Binding-site contacts:
Ligand atom C contacts residue THR235 of chain 5.S at 3.6 Å.
Ligand atom CG2 contacts residue ASN281 of chain 5.S at 3.6 Å.
Ligand atom C contacts residue TYR94 of chain 5.S at 4.0 Å (hydrophobic).
Ligand atom CG contacts residue ASP233 of chain 5.S at 3.0 Å.
Ligand atom O contacts residue ASN281 of chain 5.S at 2.6 Å (h-bond).
Ligand atom CB contacts residue ASP233 of chain 5.S at 3.0 Å.
Ligand atom CA contacts residue THR235 of chain 5.S at 3.6 Å.
Ligand atom O contacts residue LEU286 of chain 5.S at 3.2 Å.
Ligand atom CA contacts residue ASN227 of chain 5.S at 3.7 Å.
Ligand atom CG contacts residue HIS277 of chain 5.S at 3.8 Å.
Ligand atom O contacts residue THR235 of chain 5.S at 3.1 Å (h-bond).
Ligand atom C contacts residue ASN281 of chain 5.S at 3.8 Å.
Ligand atom CG2 contacts residue HIS277 of chain 5.S at 3.3 Å.
Ligand atom C contacts residue ASN227 of chain 5.S at 3.5 Å.
Ligand atom CD1 contacts residue TYR94 of chain 5.S at 3.5 Å (hydrophobic).
Ligand atom C contacts residue THR235 of chain 5.S at 3.6 Å.
Ligand atom CG1 contacts residue VAL280 of chain 5.S at 4.0 Å (hydrophobic).
Ligand atom C contacts residue THR235 of chain 5.S at 3.6 Å.
Ligand atom C contacts residue LEU286 of chain 5.S at 3.8 Å (hydrophobic).
Ligand atom CD1 contacts residue TYR91 of chain 5.S at 3.9 Å (hydrophobic).
Ligand atom O contacts residue ASN227 of chain 5.S at 3.6 Å.
Ligand atom CG1 contacts residue TYR94 of chain 5.S at 3.8 Å (hydrophobic).
Ligand atom O contacts residue HIS277 of chain 5.S at 3.4 Å.
Ligand atom N contacts residue TYR273 of chain 5.S at 3.9 Å.
Ligand atom CG2 contacts residue PHE278 of chain 5.S at 3.7 Å (hydrophobic).
Ligand atom CG contacts residue TYR273 of chain 5.S at 3.6 Å (hydrophobic).
Ligand atom O contacts residue THR235 of chain 5.S at 3.0 Å (h-bond).
Ligand atom CB contacts residue LEU286 of chain 5.S at 3.9 Å (hydrophobic).
Ligand atom O contacts residue LYS234 of chain 5.S at 3.6 Å.
Ligand atom CB contacts residue HIS277 of chain 5.S at 3.7 Å.
Ligand atom CG2 contacts residue LEU286 of chain 5.S at 3.7 Å (hydrophobic).
Ligand atom CD contacts residue TYR273 of chain 5.S at 3.3 Å (hydrophobic).
Ligand atom CG contacts residue LYS234 of chain 5.S at 3.3 Å.
Ligand atom CG2 contacts residue GLU236 of chain 5.S at 3.3 Å.
Ligand atom N contacts residue THR235 of chain 5.S at 3.9 Å.
Ligand atom N contacts residue THR235 of chain 5.S at 3.5 Å (h-bond).
Ligand atom CB contacts residue TYR238 of chain 5.S at 3.6 Å (hydrophobic).
Ligand atom N contacts residue ASN227 of chain 5.S at 3.0 Å (h-bond).
Ligand atom O contacts residue TYR94 of chain 5.S at 2.9 Å.
Ligand atom CD contacts residue HIS277 of chain 5.S at 3.9 Å.

Sequence of chain 5.S:
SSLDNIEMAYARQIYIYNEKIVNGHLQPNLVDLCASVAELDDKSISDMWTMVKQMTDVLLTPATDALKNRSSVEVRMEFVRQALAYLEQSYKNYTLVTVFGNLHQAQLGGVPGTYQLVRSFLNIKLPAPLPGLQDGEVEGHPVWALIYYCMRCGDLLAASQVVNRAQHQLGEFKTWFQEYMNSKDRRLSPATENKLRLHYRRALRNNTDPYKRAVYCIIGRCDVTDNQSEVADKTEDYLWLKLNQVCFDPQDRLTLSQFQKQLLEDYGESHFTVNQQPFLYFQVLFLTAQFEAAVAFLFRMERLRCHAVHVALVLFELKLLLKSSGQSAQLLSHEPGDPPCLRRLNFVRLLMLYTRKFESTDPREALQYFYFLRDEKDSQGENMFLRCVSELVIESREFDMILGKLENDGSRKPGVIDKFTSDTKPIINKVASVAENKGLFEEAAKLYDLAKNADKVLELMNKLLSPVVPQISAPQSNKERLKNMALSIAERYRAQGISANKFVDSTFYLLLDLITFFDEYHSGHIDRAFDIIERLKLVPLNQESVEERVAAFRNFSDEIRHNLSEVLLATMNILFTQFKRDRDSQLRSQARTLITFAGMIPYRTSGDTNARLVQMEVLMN

A protein and the small-molecule ligand that binds it are described below.
Small molecule (SMILES): CC[C@H](C)[C@H](NC(=O)[C@H](CO)NC(=O)[C@H](CCCN=C(N)N)NC(=O)[C@@H](NC(=O)[C@@H]1CCCN1C(=O)[C@@H]1CCCN1C(=O)[C@H](C)N)C(C)C)C(=O)N[C@H](C=O)Cc1ccc(O)cc1